Sequence of chain 1.A:
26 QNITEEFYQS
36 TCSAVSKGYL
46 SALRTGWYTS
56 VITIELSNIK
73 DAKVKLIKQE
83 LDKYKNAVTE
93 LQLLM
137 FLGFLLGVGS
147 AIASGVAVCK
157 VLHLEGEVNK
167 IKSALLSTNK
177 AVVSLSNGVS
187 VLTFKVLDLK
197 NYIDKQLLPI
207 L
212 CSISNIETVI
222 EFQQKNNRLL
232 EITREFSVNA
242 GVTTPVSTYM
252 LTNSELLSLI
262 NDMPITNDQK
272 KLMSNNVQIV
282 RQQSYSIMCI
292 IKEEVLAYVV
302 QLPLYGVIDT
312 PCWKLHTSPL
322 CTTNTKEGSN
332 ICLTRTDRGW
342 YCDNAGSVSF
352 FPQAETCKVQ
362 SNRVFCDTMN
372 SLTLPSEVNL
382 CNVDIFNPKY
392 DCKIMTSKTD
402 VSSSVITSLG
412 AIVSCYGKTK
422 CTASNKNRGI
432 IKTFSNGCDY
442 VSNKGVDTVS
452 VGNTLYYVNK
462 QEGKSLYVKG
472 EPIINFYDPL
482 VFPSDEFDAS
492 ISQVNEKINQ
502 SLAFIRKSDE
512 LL

Binding-site contacts:
Ligand atom N2 contacts residue ASN27 of chain 1.A at 3.0 Å (h-bond).
Ligand atom C5 contacts residue ASN27 of chain 1.A at 3.6 Å.
Ligand atom O7 contacts residue ASN27 of chain 1.A at 3.9 Å.
Ligand atom C6 contacts residue GLN26 of chain 1.A at 4.1 Å.
Ligand atom C3 contacts residue ASN27 of chain 1.A at 3.8 Å.
Ligand atom O6 contacts residue GLN26 of chain 1.A at 2.9 Å (h-bond).
Ligand atom C4 contacts residue ASN27 of chain 1.A at 4.2 Å.
Ligand atom C7 contacts residue ASN27 of chain 1.A at 3.7 Å.
Ligand atom O5 contacts residue ASN27 of chain 1.A at 2.3 Å (h-bond).
Ligand atom C2 contacts residue ASN27 of chain 1.A at 2.5 Å.
Ligand atom C1 contacts residue ASN27 of chain 1.A at 1.4 Å.

A small-molecule ligand and the protein it binds are described below.
Small molecule (SMILES): CC(=O)N[C@@H]1[C@@H](O)[C@H](O)[C@@H](CO)O[C@H]1O